Sequence of chain 1.C:
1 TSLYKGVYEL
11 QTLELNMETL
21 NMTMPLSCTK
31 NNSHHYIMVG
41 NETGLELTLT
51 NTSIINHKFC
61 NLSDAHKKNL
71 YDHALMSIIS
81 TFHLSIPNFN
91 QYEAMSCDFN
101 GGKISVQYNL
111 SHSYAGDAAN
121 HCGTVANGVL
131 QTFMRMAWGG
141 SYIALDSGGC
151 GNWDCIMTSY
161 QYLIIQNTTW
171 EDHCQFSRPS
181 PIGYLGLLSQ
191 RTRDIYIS

Binding-site contacts:
Ligand atom N2 contacts residue ASP64 of chain 1.C at 3.9 Å.
Ligand atom O5 contacts residue ASN61 of chain 1.C at 2.4 Å (h-bond).
Ligand atom C8 contacts residue ASP64 of chain 1.C at 4.0 Å.
Ligand atom C3 contacts residue ASN61 of chain 1.C at 3.8 Å.
Ligand atom C1 contacts residue ASN61 of chain 1.C at 1.4 Å.
Ligand atom C2 contacts residue ASP64 of chain 1.C at 4.5 Å.
Ligand atom C8 contacts residue PHE59 of chain 1.C at 3.6 Å (hydrophobic).
Ligand atom O7 contacts residue PHE59 of chain 1.C at 3.1 Å.
Ligand atom C5 contacts residue PHE59 of chain 1.C at 3.6 Å (hydrophobic).
Ligand atom C8 contacts residue ASN61 of chain 1.C at 4.2 Å.
Ligand atom C7 contacts residue ASN61 of chain 1.C at 4.0 Å.
Ligand atom O5 contacts residue PHE59 of chain 1.C at 4.3 Å.
Ligand atom C6 contacts residue PHE59 of chain 1.C at 3.4 Å (hydrophobic).
Ligand atom C1 contacts residue PHE59 of chain 1.C at 4.4 Å (hydrophobic).
Ligand atom C2 contacts residue ASN61 of chain 1.C at 2.5 Å.
Ligand atom O7 contacts residue ASP64 of chain 1.C at 4.2 Å.
Ligand atom C7 contacts residue ASP64 of chain 1.C at 3.8 Å.
Ligand atom C7 contacts residue PHE59 of chain 1.C at 3.7 Å (hydrophobic).
Ligand atom C8 contacts residue ASN100 of chain 1.C at 3.7 Å.
Ligand atom C5 contacts residue ASN61 of chain 1.C at 3.7 Å.
Ligand atom C4 contacts residue ASN61 of chain 1.C at 4.2 Å.
Ligand atom N2 contacts residue ASN61 of chain 1.C at 2.9 Å (h-bond).

This small molecule binds to this protein.
Small molecule (SMILES): CC(=O)N[C@H]1[C@H](O[C@H]2[C@H](O)[C@@H](NC(C)=O)CO[C@@H]2CO)O[C@H](CO)[C@@H](O[C@@H]2O[C@H](CO)[C@@H](O)[C@H](O)[C@@H]2O)[C@@H]1O